Binding-site contacts:
Ligand atom C1 contacts residue PHE145 of chain 1.A at 3.6 Å (hydrophobic).
Ligand atom O3 contacts residue SER95 of chain 1.A at 3.0 Å (h-bond).
Ligand atom O2 contacts residue VAL72 of chain 1.A at 3.8 Å.
Ligand atom C5 contacts residue ALA38 of chain 1.A at 3.6 Å (hydrophobic).
Ligand atom C18 contacts residue GLY94 of chain 1.A at 3.5 Å.
Ligand atom C9 contacts residue LYS40 of chain 1.A at 3.6 Å.
Ligand atom N1 contacts residue VAL72 of chain 1.A at 3.7 Å.
Ligand atom C21 contacts residue ILE17 of chain 1.A at 3.5 Å (hydrophobic).
Ligand atom C16 contacts residue ILE17 of chain 1.A at 3.8 Å (hydrophobic).
Ligand atom C6 contacts residue ALA38 of chain 1.A at 3.7 Å (hydrophobic).
Ligand atom O1 contacts residue TYR90 of chain 1.A at 3.8 Å.
Ligand atom C10 contacts residue LYS40 of chain 1.A at 3.5 Å.
Ligand atom O3 contacts residue ASP98 of chain 1.A at 2.6 Å (salt-bridge).
Ligand atom N2 contacts residue PHE145 of chain 1.A at 3.6 Å.
Ligand atom O1 contacts residue CYS91 of chain 1.A at 2.9 Å (h-bond).
Ligand atom O1 contacts residue GLU89 of chain 1.A at 3.5 Å (salt-bridge).
Ligand atom C11 contacts residue ASP175 of chain 1.A at 3.4 Å.
Ligand atom C15 contacts residue ILE17 of chain 1.A at 3.6 Å (hydrophobic).
Ligand atom N1 contacts residue ALA38 of chain 1.A at 3.6 Å.
Ligand atom C13 contacts residue PHE145 of chain 1.A at 3.2 Å (hydrophobic).
Ligand atom C16 contacts residue PHE145 of chain 1.A at 3.7 Å (hydrophobic).
Ligand atom C5 contacts residue GLU89 of chain 1.A at 3.5 Å.
Ligand atom BR contacts residue CYS91 of chain 1.A at 3.4 Å.
Ligand atom CL contacts residue ALA38 of chain 1.A at 3.4 Å.
Ligand atom C1 contacts residue VAL25 of chain 1.A at 3.8 Å (hydrophobic).
Ligand atom BR contacts residue GLY94 of chain 1.A at 3.8 Å.
Ligand atom O3 contacts residue GLY94 of chain 1.A at 3.4 Å.
Ligand atom CL contacts residue VAL25 of chain 1.A at 3.7 Å.
Ligand atom C22 contacts residue ILE17 of chain 1.A at 3.8 Å (hydrophobic).
Ligand atom C4 contacts residue PHE145 of chain 1.A at 3.7 Å (hydrophobic).
Ligand atom O2 contacts residue ASN88 of chain 1.A at 3.2 Å (h-bond).
Ligand atom C2 contacts residue PHE145 of chain 1.A at 3.8 Å (hydrophobic).
Ligand atom C18 contacts residue ASP98 of chain 1.A at 3.5 Å.
Ligand atom C15 contacts residue PHE145 of chain 1.A at 3.5 Å (hydrophobic).
Ligand atom C9 contacts residue ASN88 of chain 1.A at 3.7 Å.
Ligand atom O4 contacts residue ILE17 of chain 1.A at 3.7 Å.
Ligand atom C14 contacts residue PHE145 of chain 1.A at 3.3 Å (hydrophobic).
Ligand atom N1 contacts residue GLU89 of chain 1.A at 2.8 Å (salt-bridge).
Ligand atom C10 contacts residue GLU58 of chain 1.A at 3.4 Å.
Ligand atom N3 contacts residue ILE17 of chain 1.A at 3.8 Å.

The protein below binds the small molecule below.
Small molecule (SMILES): Cn1c(C(=O)NCCO)c(Br)c2c3c(c(-c4ccccc4Cl)cc21)C(=O)NC3=O

Sequence of chain 1.A:
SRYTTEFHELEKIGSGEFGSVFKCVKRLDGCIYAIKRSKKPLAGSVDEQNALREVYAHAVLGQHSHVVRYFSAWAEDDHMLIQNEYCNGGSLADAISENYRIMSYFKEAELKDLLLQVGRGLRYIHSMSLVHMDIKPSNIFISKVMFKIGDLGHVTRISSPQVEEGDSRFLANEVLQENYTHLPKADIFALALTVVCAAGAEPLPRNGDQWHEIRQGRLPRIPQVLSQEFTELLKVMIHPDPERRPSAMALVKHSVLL